Sequence of chain 1.B:
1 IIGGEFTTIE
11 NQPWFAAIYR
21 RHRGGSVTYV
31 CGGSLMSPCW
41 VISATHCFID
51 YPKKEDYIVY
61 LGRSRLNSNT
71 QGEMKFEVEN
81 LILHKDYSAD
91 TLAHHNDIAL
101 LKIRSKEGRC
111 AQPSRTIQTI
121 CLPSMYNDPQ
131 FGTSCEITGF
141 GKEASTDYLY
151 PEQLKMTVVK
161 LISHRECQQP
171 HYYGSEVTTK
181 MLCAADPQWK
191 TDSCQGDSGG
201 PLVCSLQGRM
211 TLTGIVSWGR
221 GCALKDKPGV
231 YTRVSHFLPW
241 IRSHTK

The protein below binds the small molecule below.
Small molecule (SMILES): CC(C)C[C@H](N)C(=O)N[C@@H](CCCC[NH3+])C(=O)N[C@@H](Cc1ccccc1)C(=O)N[C@@H](CCC(N)=O)C(=O)N[C@@H](CS)C(=O)NCC(=O)N[C@@H](CCC(N)=O)C(=O)N[C@@H](CCCC[NH3+])C(=O)N[C@H](C=O)[C@@H](C)O

Binding-site contacts:
Ligand atom C contacts residue THR119 of chain 1.B at 3.5 Å.
Ligand atom CG contacts residue TRP14 of chain 1.B at 3.8 Å (hydrophobic).
Ligand atom NZ contacts residue GLU136 of chain 1.B at 3.1 Å (salt-bridge).
Ligand atom C contacts residue TRP14 of chain 1.B at 3.7 Å (hydrophobic).
Ligand atom CD contacts residue ASN11 of chain 1.B at 3.6 Å.
Ligand atom SG contacts residue CYS121 of chain 1.B at 2.0 Å (h-bond).
Ligand atom CE2 contacts residue ILE117 of chain 1.B at 3.7 Å (hydrophobic).
Ligand atom C contacts residue GLN118 of chain 1.B at 3.6 Å.
Ligand atom N contacts residue THR119 of chain 1.B at 2.9 Å (h-bond).
Ligand atom CA contacts residue CYS121 of chain 1.B at 3.8 Å (hydrophobic).
Ligand atom N contacts residue THR119 of chain 1.B at 3.6 Å (h-bond).
Ligand atom N contacts residue GLN118 of chain 1.B at 3.0 Å (h-bond).
Ligand atom NZ contacts residue ASN11 of chain 1.B at 3.3 Å (h-bond).
Ligand atom CD2 contacts residue GLN118 of chain 1.B at 3.2 Å.
Ligand atom CD2 contacts residue PRO113 of chain 1.B at 3.8 Å (hydrophobic).
Ligand atom CD1 contacts residue PRO113 of chain 1.B at 3.6 Å (hydrophobic).
Ligand atom CG2 contacts residue ARG115 of chain 1.B at 3.7 Å.
Ligand atom CA contacts residue PRO113 of chain 1.B at 3.7 Å (hydrophobic).
Ligand atom CD2 contacts residue THR119 of chain 1.B at 3.7 Å.
Ligand atom C contacts residue GLN118 of chain 1.B at 3.6 Å.
Ligand atom O contacts residue CYS121 of chain 1.B at 3.3 Å (h-bond).
Ligand atom O contacts residue PRO113 of chain 1.B at 3.5 Å.
Ligand atom CB contacts residue THR119 of chain 1.B at 3.3 Å.
Ligand atom N contacts residue CYS121 of chain 1.B at 3.7 Å.
Ligand atom CB contacts residue GLN118 of chain 1.B at 3.5 Å.
Ligand atom CZ contacts residue GLN112 of chain 1.B at 3.4 Å.
Ligand atom CE2 contacts residue PRO113 of chain 1.B at 3.6 Å (hydrophobic).
Ligand atom CA contacts residue THR119 of chain 1.B at 3.2 Å.
Ligand atom CB contacts residue CYS121 of chain 1.B at 3.0 Å (hydrophobic).
Ligand atom CE contacts residue ASN11 of chain 1.B at 3.4 Å.
Ligand atom C contacts residue PRO113 of chain 1.B at 3.8 Å (hydrophobic).
Ligand atom O contacts residue MET210 of chain 1.B at 3.5 Å.
Ligand atom CB contacts residue ILE120 of chain 1.B at 3.6 Å (hydrophobic).
Ligand atom C contacts residue CYS121 of chain 1.B at 3.3 Å (hydrophobic).
Ligand atom CA contacts residue TRP14 of chain 1.B at 3.7 Å (hydrophobic).
Ligand atom CA contacts residue GLN118 of chain 1.B at 3.2 Å.
Ligand atom O contacts residue GLN118 of chain 1.B at 3.0 Å.
Ligand atom CE1 contacts residue PRO113 of chain 1.B at 3.5 Å (hydrophobic).
Ligand atom CE1 contacts residue PRO38 of chain 1.B at 3.8 Å (hydrophobic).
Ligand atom CZ contacts residue PRO113 of chain 1.B at 3.4 Å (hydrophobic).